This protein binds this small molecule.
Small molecule (SMILES): Cn1cc(-c2ccc([C@@H](NC(=O)C(C)(C)C)C(=O)NO)cc2)cn1

Sequence of chain 1.I:
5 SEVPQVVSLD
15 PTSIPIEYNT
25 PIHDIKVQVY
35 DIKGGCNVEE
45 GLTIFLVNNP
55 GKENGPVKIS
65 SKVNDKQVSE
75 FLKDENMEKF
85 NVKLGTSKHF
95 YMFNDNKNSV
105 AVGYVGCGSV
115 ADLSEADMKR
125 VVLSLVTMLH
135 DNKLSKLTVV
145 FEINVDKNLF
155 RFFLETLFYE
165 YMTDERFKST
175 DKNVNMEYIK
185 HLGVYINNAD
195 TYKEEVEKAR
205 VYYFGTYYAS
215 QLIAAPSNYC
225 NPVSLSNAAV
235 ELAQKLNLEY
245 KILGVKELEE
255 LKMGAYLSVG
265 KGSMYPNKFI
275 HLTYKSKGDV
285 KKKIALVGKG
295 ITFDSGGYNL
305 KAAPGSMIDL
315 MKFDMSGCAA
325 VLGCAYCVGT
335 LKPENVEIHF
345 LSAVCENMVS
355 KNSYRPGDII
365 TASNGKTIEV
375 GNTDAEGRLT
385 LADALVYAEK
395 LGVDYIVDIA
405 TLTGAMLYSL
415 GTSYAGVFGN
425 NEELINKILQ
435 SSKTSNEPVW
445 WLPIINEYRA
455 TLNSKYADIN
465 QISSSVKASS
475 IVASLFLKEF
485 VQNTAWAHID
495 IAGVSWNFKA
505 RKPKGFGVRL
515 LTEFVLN

Binding-site contacts:
Ligand atom OAF contacts residue LEU406 of chain 1.I at 3.9 Å.
Ligand atom OAG contacts residue ASP298 of chain 1.I at 3.2 Å (salt-bridge).
Ligand atom NAO contacts residue ZN1 of chain 1.XB at 3.0 Å.
Ligand atom C contacts residue ZN1 of chain 1.WB at 3.6 Å.
Ligand atom O contacts residue ASP378 of chain 1.I at 2.9 Å (salt-bridge).
Ligand atom NAO contacts residue LYS293 of chain 1.I at 3.6 Å (salt-bridge).
Ligand atom NAO contacts residue ZN1 of chain 1.WB at 3.0 Å.
Ligand atom NAO contacts residue LEU406 of chain 1.I at 3.0 Å (h-bond).
Ligand atom CAA contacts residue PHE502 of chain 1.I at 3.9 Å (hydrophobic).
Ligand atom OAG contacts residue CO31 of chain 1.YB at 2.8 Å (h-bond).
Ligand atom CAU contacts residue LEU406 of chain 1.I at 3.9 Å (hydrophobic).
Ligand atom O contacts residue ZN1 of chain 1.XB at 2.1 Å.
Ligand atom CAU contacts residue GLY408 of chain 1.I at 3.5 Å.
Ligand atom OAG contacts residue ASP318 of chain 1.I at 3.9 Å.
Ligand atom CA contacts residue LEU406 of chain 1.I at 3.2 Å (hydrophobic).
Ligand atom C contacts residue ASP298 of chain 1.I at 3.8 Å.
Ligand atom CAM contacts residue ALA496 of chain 1.I at 3.6 Å (hydrophobic).
Ligand atom CAJ contacts residue GLY408 of chain 1.I at 3.9 Å.
Ligand atom OAF contacts residue THR407 of chain 1.I at 3.3 Å.
Ligand atom CAK contacts residue THR407 of chain 1.I at 3.6 Å.
Ligand atom OAG contacts residue ASP378 of chain 1.I at 3.2 Å (salt-bridge).
Ligand atom OAG contacts residue GLU380 of chain 1.I at 2.6 Å (salt-bridge).
Ligand atom O contacts residue ZN1 of chain 1.WB at 3.6 Å.
Ligand atom OAG contacts residue ZN1 of chain 1.XB at 2.4 Å.
Ligand atom OAF contacts residue GLY408 of chain 1.I at 3.2 Å (h-bond).
Ligand atom NAO contacts residue CO31 of chain 1.YB at 2.7 Å (h-bond).
Ligand atom C contacts residue LEU406 of chain 1.I at 3.6 Å (hydrophobic).
Ligand atom NAO contacts residue ASP378 of chain 1.I at 3.4 Å (salt-bridge).
Ligand atom C contacts residue ASP378 of chain 1.I at 3.2 Å.
Ligand atom CAK contacts residue GLY408 of chain 1.I at 3.4 Å.
Ligand atom CAA contacts residue ALA496 of chain 1.I at 3.5 Å (hydrophobic).
Ligand atom CAS contacts residue GLY408 of chain 1.I at 3.7 Å.
Ligand atom O contacts residue ASP298 of chain 1.I at 2.9 Å (salt-bridge).
Ligand atom OAG contacts residue LYS293 of chain 1.I at 3.0 Å (salt-bridge).
Ligand atom CAI contacts residue GLY408 of chain 1.I at 3.5 Å.
Ligand atom C contacts residue ZN1 of chain 1.XB at 2.9 Å.
Ligand atom CAK contacts residue LEU406 of chain 1.I at 3.7 Å (hydrophobic).
Ligand atom CAJ contacts residue LYS305 of chain 1.I at 3.7 Å.
Ligand atom OAG contacts residue ZN1 of chain 1.WB at 1.9 Å.
Ligand atom O contacts residue LYS305 of chain 1.I at 3.0 Å (salt-bridge).